Sequence of chain 2.A:
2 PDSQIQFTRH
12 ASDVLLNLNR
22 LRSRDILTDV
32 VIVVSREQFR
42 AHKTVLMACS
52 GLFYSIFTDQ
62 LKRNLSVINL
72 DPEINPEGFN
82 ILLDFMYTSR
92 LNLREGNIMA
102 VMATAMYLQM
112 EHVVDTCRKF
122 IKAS

Binding-site contacts:
Ligand atom C contacts residue TFA1 of chain 2.L at 3.5 Å.
Ligand atom CD2 contacts residue PHE8 of chain 2.A at 3.5 Å (hydrophobic).
Ligand atom NH1 contacts residue GLN5 of chain 2.A at 3.2 Å (h-bond).
Ligand atom N contacts residue GLN7 of chain 2.A at 2.9 Å (h-bond).
Ligand atom O contacts residue GLN7 of chain 2.A at 2.9 Å (h-bond).
Ligand atom CD2 contacts residue ILE6 of chain 2.A at 3.7 Å (hydrophobic).
Ligand atom CA contacts residue TFA1 of chain 2.L at 3.6 Å.
Ligand atom O contacts residue THR9 of chain 2.A at 2.9 Å (h-bond).
Ligand atom CA contacts residue ASP3 of chain 2.A at 3.5 Å.
Ligand atom CA contacts residue GLN7 of chain 2.A at 3.4 Å.
Ligand atom CD2 contacts residue THR117 of chain 1.A at 3.7 Å.
Ligand atom CD1 contacts residue THR117 of chain 1.A at 3.7 Å.
Ligand atom C contacts residue THR9 of chain 2.A at 3.6 Å.
Ligand atom C contacts residue GLN7 of chain 2.A at 3.6 Å.
Ligand atom CB contacts residue TFA1 of chain 2.L at 3.5 Å.
Ligand atom O contacts residue SER4 of chain 2.A at 3.7 Å.
Ligand atom OH contacts residue GLN7 of chain 2.A at 3.2 Å.
Ligand atom CE1 contacts residue THR9 of chain 2.A at 3.7 Å.
Ligand atom O contacts residue PHE8 of chain 2.A at 3.4 Å.
Ligand atom O contacts residue GLN5 of chain 2.A at 3.8 Å.
Ligand atom O contacts residue GLN5 of chain 2.A at 2.9 Å (h-bond).
Ligand atom CZ contacts residue GLN7 of chain 2.A at 3.5 Å.
Ligand atom O contacts residue TFA1 of chain 2.L at 3.7 Å.
Ligand atom CD2 contacts residue GLN5 of chain 2.A at 3.6 Å.
Ligand atom CD1 contacts residue THR9 of chain 2.A at 3.3 Å.
Ligand atom NE contacts residue GLN7 of chain 2.A at 3.4 Å (h-bond).
Ligand atom N contacts residue GLN5 of chain 2.A at 3.0 Å (h-bond).
Ligand atom CA contacts residue GLN5 of chain 2.A at 3.3 Å.
Ligand atom N contacts residue ASP3 of chain 2.A at 3.5 Å (salt-bridge).
Ligand atom O contacts residue ILE6 of chain 2.A at 3.6 Å.
Ligand atom N contacts residue TFA1 of chain 2.L at 3.6 Å.
Ligand atom CD2 contacts residue TFA1 of chain 2.L at 3.1 Å.
Ligand atom O contacts residue GLN5 of chain 2.A at 3.7 Å.
Ligand atom C contacts residue GLN5 of chain 2.A at 3.6 Å.
Ligand atom CA contacts residue GLN5 of chain 2.A at 3.4 Å.
Ligand atom O contacts residue GLN5 of chain 2.A at 3.1 Å (h-bond).
Ligand atom CD1 contacts residue TFA1 of chain 2.L at 3.3 Å.
Ligand atom CG contacts residue GLN5 of chain 2.A at 3.7 Å.
Ligand atom CG contacts residue TFA1 of chain 2.L at 3.2 Å.
Ligand atom C contacts residue GLN5 of chain 2.A at 3.6 Å.

Sequence of chain 1.A:
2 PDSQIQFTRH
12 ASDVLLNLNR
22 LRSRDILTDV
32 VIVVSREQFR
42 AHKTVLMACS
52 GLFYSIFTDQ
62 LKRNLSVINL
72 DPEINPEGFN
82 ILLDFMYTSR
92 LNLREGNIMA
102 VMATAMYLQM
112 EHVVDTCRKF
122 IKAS

A small-molecule ligand and the protein it binds are described below.
Small molecule (SMILES): CC(C)C[C@H](NC(=O)[C@H](CC(=O)O)NC(=O)[C@@H](N)CO)C(=O)N[C@@H](Cc1ccc(O)cc1)C(=O)N[C@@H](CC(C)C)C(=O)N[C@@H](CCCN=C(N)N)C(=O)N1CCC[C@H]1C(=O)NCC=O